A small-molecule ligand and the protein it binds are described below.
Small molecule (SMILES): NCC(=O)O

Sequence of chain 1.A:
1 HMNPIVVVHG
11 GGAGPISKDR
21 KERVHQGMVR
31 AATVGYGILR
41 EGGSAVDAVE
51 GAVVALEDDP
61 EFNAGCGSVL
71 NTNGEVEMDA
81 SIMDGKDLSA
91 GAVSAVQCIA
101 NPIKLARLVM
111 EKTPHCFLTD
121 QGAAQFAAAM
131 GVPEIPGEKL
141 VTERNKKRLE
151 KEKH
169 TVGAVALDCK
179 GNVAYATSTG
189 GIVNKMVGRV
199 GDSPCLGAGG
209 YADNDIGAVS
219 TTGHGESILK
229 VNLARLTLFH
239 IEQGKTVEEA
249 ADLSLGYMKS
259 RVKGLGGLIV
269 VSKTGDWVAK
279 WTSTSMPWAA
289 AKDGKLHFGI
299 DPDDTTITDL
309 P

Binding-site contacts:
Ligand atom CA contacts residue PRO114 of chain 1.A at 4.4 Å (hydrophobic).
Ligand atom C contacts residue CYS116 of chain 1.A at 4.0 Å (hydrophobic).
Ligand atom C contacts residue ALA90 of chain 1.A at 4.1 Å (hydrophobic).
Ligand atom C contacts residue MET110 of chain 1.A at 4.2 Å (hydrophobic).
Ligand atom N contacts residue ALA90 of chain 1.A at 3.2 Å (h-bond).
Ligand atom C contacts residue SER89 of chain 1.A at 4.1 Å.
Ligand atom OXT contacts residue HIS115 of chain 1.A at 4.5 Å.
Ligand atom N contacts residue HIS115 of chain 1.A at 2.4 Å (h-bond).
Ligand atom C contacts residue HIS115 of chain 1.A at 4.2 Å.
Ligand atom CA contacts residue MET110 of chain 1.A at 3.3 Å (hydrophobic).
Ligand atom N contacts residue THR113 of chain 1.A at 3.7 Å.
Ligand atom OXT contacts residue SER89 of chain 1.A at 3.4 Å.
Ligand atom OXT contacts residue LYS228 of chain 1.B at 3.3 Å.
Ligand atom N contacts residue MET110 of chain 1.A at 2.8 Å (h-bond).
Ligand atom N contacts residue CYS116 of chain 1.A at 4.4 Å.
Ligand atom C contacts residue LYS228 of chain 1.B at 3.4 Å.
Ligand atom N contacts residue VAL109 of chain 1.A at 3.3 Å (h-bond).
Ligand atom OXT contacts residue CYS116 of chain 1.A at 3.7 Å.
Ligand atom CA contacts residue ALA90 of chain 1.A at 4.2 Å (hydrophobic).
Ligand atom CA contacts residue THR113 of chain 1.A at 3.6 Å.
Ligand atom O contacts residue LYS228 of chain 1.B at 2.5 Å (salt-bridge).
Ligand atom O contacts residue CYS116 of chain 1.A at 4.3 Å.
Ligand atom O contacts residue SER89 of chain 1.A at 4.4 Å.
Ligand atom OXT contacts residue ALA90 of chain 1.A at 2.9 Å (h-bond).
Ligand atom OXT contacts residue MET110 of chain 1.A at 4.2 Å.
Ligand atom CA contacts residue HIS115 of chain 1.A at 3.3 Å.

Sequence of chain 1.B:
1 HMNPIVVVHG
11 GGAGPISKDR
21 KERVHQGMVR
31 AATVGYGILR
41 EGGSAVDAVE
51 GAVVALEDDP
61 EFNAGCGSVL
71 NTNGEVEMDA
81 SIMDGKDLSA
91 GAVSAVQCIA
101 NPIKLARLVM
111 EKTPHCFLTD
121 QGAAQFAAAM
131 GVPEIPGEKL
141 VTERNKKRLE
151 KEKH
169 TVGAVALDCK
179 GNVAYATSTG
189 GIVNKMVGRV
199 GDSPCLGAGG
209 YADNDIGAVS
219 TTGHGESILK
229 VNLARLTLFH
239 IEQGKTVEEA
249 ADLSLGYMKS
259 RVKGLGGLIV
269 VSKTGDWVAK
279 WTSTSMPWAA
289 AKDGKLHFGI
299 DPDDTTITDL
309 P